Binding-site contacts:
Ligand atom O5 contacts residue ASN32 of chain 1.E at 2.4 Å (h-bond).
Ligand atom C7 contacts residue ASN32 of chain 1.E at 3.6 Å.
Ligand atom C2 contacts residue ASN32 of chain 1.E at 2.6 Å.
Ligand atom C8 contacts residue THR34 of chain 1.E at 4.0 Å.
Ligand atom C5 contacts residue ASN32 of chain 1.E at 3.7 Å.
Ligand atom O7 contacts residue ASN32 of chain 1.E at 3.8 Å.
Ligand atom C3 contacts residue ASN32 of chain 1.E at 3.9 Å.
Ligand atom C1 contacts residue ASN32 of chain 1.E at 1.5 Å.
Ligand atom N2 contacts residue ASN32 of chain 1.E at 3.0 Å (h-bond).
Ligand atom O5 contacts residue THR313 of chain 1.E at 3.4 Å (h-bond).
Ligand atom O6 contacts residue THR313 of chain 1.E at 3.7 Å.
Ligand atom C6 contacts residue THR34 of chain 1.E at 4.0 Å.
Ligand atom O6 contacts residue LEU52 of chain 1.F at 3.8 Å.
Ligand atom O6 contacts residue THR34 of chain 1.E at 4.5 Å.
Ligand atom C4 contacts residue ASN32 of chain 1.E at 4.3 Å.
Ligand atom C1 contacts residue THR313 of chain 1.E at 3.9 Å.

The small molecule below binds the protein below.
Small molecule (SMILES): CC(=O)N[C@H]1[C@H](O[C@H]2[C@H](O)[C@@H](NC(C)=O)CO[C@@H]2CO)O[C@H](CO)[C@@H](O[C@@H]2O[C@H](CO)[C@@H](O)[C@H](O)[C@@H]2O)[C@@H]1O

Sequence of chain 1.E:
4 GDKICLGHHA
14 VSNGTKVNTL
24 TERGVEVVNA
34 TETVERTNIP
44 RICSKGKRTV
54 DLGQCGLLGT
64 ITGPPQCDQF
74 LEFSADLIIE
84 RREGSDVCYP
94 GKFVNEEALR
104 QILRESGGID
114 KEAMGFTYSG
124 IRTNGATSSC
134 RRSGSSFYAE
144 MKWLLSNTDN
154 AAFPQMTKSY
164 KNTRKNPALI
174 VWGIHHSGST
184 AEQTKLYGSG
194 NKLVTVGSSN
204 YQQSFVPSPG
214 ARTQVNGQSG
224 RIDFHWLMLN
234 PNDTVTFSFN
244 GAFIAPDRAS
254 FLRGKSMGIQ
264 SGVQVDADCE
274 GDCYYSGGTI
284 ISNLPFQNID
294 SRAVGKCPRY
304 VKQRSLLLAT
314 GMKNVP

Sequence of chain 1.F:
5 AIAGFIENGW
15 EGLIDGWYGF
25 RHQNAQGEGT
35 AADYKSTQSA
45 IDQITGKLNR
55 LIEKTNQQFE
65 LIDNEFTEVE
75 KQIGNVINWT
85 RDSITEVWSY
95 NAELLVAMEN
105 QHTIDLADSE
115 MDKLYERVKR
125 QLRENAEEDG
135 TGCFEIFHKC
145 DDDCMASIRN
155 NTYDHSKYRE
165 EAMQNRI